Binding-site contacts:
Ligand atom O4 contacts residue GLY62 of chain 1.C at 4.1 Å.
Ligand atom O6 contacts residue ASN140 of chain 1.C at 4.1 Å.
Ligand atom C3 contacts residue GLY61 of chain 1.C at 4.0 Å.
Ligand atom C1 contacts residue ASN116 of chain 1.A at 3.0 Å.
Ligand atom O6 contacts residue GLY61 of chain 1.C at 4.4 Å.
Ligand atom O5 contacts residue ASN65 of chain 1.C at 3.7 Å.
Ligand atom C6 contacts residue GLY62 of chain 1.C at 4.4 Å.
Ligand atom C2 contacts residue ASN137 of chain 1.A at 4.0 Å.
Ligand atom C6 contacts residue ASN117 of chain 1.A at 3.6 Å.
Ligand atom O6 contacts residue GLY62 of chain 1.C at 3.1 Å.
Ligand atom O2 contacts residue ASN65 of chain 1.C at 4.4 Å.
Ligand atom C1 contacts residue ASN117 of chain 1.A at 4.3 Å.
Ligand atom O4 contacts residue ASN137 of chain 1.A at 3.9 Å.
Ligand atom C4 contacts residue GLY62 of chain 1.C at 3.6 Å.
Ligand atom C4 contacts residue GLY61 of chain 1.C at 4.0 Å.
Ligand atom C5 contacts residue ASN117 of chain 1.A at 3.9 Å.
Ligand atom O2 contacts residue ASN116 of chain 1.A at 3.9 Å.
Ligand atom O5 contacts residue PHE118 of chain 1.A at 3.0 Å (h-bond).
Ligand atom C1 contacts residue PHE118 of chain 1.A at 3.9 Å (hydrophobic).
Ligand atom C2 contacts residue ASN65 of chain 1.C at 3.8 Å.
Ligand atom O6 contacts residue SER139 of chain 1.A at 3.7 Å.
Ligand atom C4 contacts residue ASN117 of chain 1.A at 3.5 Å.
Ligand atom O5 contacts residue ASN117 of chain 1.A at 3.7 Å.
Ligand atom C2 contacts residue GLY61 of chain 1.C at 4.4 Å.
Ligand atom O3 contacts residue GLY62 of chain 1.C at 4.2 Å.
Ligand atom C3 contacts residue ASN137 of chain 1.A at 3.9 Å.
Ligand atom O3 contacts residue ASN137 of chain 1.A at 3.2 Å (h-bond).
Ligand atom C6 contacts residue PHE118 of chain 1.A at 3.5 Å (hydrophobic).
Ligand atom O6 contacts residue PHE118 of chain 1.A at 2.9 Å (h-bond).
Ligand atom C5 contacts residue PHE118 of chain 1.A at 4.0 Å (hydrophobic).
Ligand atom C4 contacts residue ASN137 of chain 1.A at 4.0 Å.
Ligand atom O4 contacts residue ASN117 of chain 1.A at 4.0 Å.
Ligand atom C6 contacts residue SER139 of chain 1.A at 3.3 Å.
Ligand atom C2 contacts residue ASN117 of chain 1.A at 4.2 Å.
Ligand atom O1 contacts residue ASN116 of chain 1.A at 4.2 Å.
Ligand atom O3 contacts residue GLY61 of chain 1.C at 3.1 Å.
Ligand atom C3 contacts residue GLY62 of chain 1.C at 4.4 Å.
Ligand atom O5 contacts residue ASN116 of chain 1.A at 3.3 Å (h-bond).
Ligand atom C1 contacts residue ASN65 of chain 1.C at 3.7 Å.
Ligand atom C2 contacts residue ASN116 of chain 1.A at 3.3 Å.

Sequence of chain 1.A:
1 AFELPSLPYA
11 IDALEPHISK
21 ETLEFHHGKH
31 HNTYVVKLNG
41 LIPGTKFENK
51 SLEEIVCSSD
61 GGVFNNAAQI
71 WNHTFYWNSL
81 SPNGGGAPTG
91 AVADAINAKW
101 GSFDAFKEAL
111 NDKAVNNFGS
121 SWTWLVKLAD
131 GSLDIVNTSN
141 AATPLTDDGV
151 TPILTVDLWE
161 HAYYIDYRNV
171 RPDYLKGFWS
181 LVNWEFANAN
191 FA

This protein binds this small molecule.
Small molecule (SMILES): OC[C@H]1O[C@H](O[C@H]2O[C@H](CO)[C@@H](O)[C@H](O)[C@H]2O)[C@H](O)[C@@H](O)[C@@H]1O

Sequence of chain 1.C:
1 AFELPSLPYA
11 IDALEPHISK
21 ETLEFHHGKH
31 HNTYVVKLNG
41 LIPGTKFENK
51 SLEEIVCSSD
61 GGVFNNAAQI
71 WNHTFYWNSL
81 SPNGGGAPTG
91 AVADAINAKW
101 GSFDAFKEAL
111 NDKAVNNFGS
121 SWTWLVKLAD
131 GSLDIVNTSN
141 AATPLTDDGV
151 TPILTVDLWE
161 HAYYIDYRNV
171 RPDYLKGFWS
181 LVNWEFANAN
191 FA